Binding-site contacts:
Ligand atom N19 contacts residue PHE193 of chain 1.A at 3.4 Å.
Ligand atom C21 contacts residue LEU370 of chain 1.A at 3.7 Å (hydrophobic).
Ligand atom C6 contacts residue LEU388 of chain 1.A at 3.9 Å (hydrophobic).
Ligand atom C14 contacts residue MET391 of chain 1.A at 3.9 Å (hydrophobic).
Ligand atom N17 contacts residue ASN374 of chain 1.A at 2.9 Å (h-bond).
Ligand atom C24 contacts residue HIS371 of chain 1.A at 3.5 Å.
Ligand atom C20 contacts residue LEU370 of chain 1.A at 3.7 Å (hydrophobic).
Ligand atom N15 contacts residue GLU194 of chain 1.A at 2.9 Å (salt-bridge).
Ligand atom N17 contacts residue LEU370 of chain 1.A at 3.9 Å.
Ligand atom C18 contacts residue PHE193 of chain 1.A at 3.3 Å (hydrophobic).
Ligand atom C24 contacts residue MET202 of chain 1.A at 3.5 Å (hydrophobic).
Ligand atom C23 contacts residue MET202 of chain 1.A at 4.0 Å (hydrophobic).
Ligand atom C14 contacts residue PHE193 of chain 1.A at 3.3 Å (hydrophobic).
Ligand atom C9 contacts residue PHE193 of chain 1.A at 3.5 Å (hydrophobic).
Ligand atom N10 contacts residue PHE193 of chain 1.A at 3.1 Å.
Ligand atom O25 contacts residue ASN374 of chain 1.A at 3.0 Å (h-bond).
Ligand atom C11 contacts residue PHE193 of chain 1.A at 3.3 Å (hydrophobic).
Ligand atom N15 contacts residue ASN374 of chain 1.A at 2.8 Å (h-bond).
Ligand atom C20 contacts residue PHE193 of chain 1.A at 3.6 Å (hydrophobic).
Ligand atom C14 contacts residue GLU194 of chain 1.A at 4.0 Å.
Ligand atom N13 contacts residue MET391 of chain 1.A at 4.0 Å.
Ligand atom C14 contacts residue ASN374 of chain 1.A at 3.9 Å.
Ligand atom C5 contacts residue LEU388 of chain 1.A at 3.6 Å (hydrophobic).
Ligand atom C22 contacts residue TRP367 of chain 1.A at 3.9 Å (hydrophobic).
Ligand atom C23 contacts residue TRP367 of chain 1.A at 3.5 Å (hydrophobic).
Ligand atom O25 contacts residue MET202 of chain 1.A at 3.2 Å.
Ligand atom O25 contacts residue LEU370 of chain 1.A at 3.8 Å.
Ligand atom N16 contacts residue PHE193 of chain 1.A at 3.2 Å.
Ligand atom C3 contacts residue LEU388 of chain 1.A at 3.8 Å (hydrophobic).
Ligand atom C22 contacts residue LEU370 of chain 1.A at 3.8 Å (hydrophobic).
Ligand atom C6 contacts residue MET391 of chain 1.A at 3.9 Å (hydrophobic).
Ligand atom N17 contacts residue PHE193 of chain 1.A at 3.5 Å.
Ligand atom N15 contacts residue MET391 of chain 1.A at 3.7 Å.
Ligand atom C21 contacts residue MET202 of chain 1.A at 3.7 Å (hydrophobic).
Ligand atom C5 contacts residue HIS385 of chain 1.A at 4.0 Å.
Ligand atom N13 contacts residue PHE193 of chain 1.A at 3.3 Å.
Ligand atom N12 contacts residue PHE193 of chain 1.A at 3.2 Å.
Ligand atom N13 contacts residue GLU194 of chain 1.A at 3.9 Å.
Ligand atom C21 contacts residue ASN374 of chain 1.A at 3.8 Å.
Ligand atom C20 contacts residue ASN374 of chain 1.A at 3.8 Å.

This protein binds this small molecule.
Small molecule (SMILES): Nc1nc(NCCc2ccc(O)cc2)nc2nc(-c3ccco3)nn12

Sequence of chain 1.A:
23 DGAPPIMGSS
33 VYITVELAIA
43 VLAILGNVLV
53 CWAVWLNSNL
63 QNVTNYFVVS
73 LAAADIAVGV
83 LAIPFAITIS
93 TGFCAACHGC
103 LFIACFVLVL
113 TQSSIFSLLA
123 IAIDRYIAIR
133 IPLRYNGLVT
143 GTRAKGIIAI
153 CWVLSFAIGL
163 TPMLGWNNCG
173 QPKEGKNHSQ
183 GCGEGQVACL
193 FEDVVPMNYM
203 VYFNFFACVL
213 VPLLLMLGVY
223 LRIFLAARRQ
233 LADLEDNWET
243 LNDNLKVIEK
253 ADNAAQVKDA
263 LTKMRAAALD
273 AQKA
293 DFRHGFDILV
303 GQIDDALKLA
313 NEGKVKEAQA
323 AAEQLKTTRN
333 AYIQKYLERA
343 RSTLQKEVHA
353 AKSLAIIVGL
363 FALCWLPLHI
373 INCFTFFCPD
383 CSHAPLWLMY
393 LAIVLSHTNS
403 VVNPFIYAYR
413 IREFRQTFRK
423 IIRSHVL